Sequence of chain 1.A:
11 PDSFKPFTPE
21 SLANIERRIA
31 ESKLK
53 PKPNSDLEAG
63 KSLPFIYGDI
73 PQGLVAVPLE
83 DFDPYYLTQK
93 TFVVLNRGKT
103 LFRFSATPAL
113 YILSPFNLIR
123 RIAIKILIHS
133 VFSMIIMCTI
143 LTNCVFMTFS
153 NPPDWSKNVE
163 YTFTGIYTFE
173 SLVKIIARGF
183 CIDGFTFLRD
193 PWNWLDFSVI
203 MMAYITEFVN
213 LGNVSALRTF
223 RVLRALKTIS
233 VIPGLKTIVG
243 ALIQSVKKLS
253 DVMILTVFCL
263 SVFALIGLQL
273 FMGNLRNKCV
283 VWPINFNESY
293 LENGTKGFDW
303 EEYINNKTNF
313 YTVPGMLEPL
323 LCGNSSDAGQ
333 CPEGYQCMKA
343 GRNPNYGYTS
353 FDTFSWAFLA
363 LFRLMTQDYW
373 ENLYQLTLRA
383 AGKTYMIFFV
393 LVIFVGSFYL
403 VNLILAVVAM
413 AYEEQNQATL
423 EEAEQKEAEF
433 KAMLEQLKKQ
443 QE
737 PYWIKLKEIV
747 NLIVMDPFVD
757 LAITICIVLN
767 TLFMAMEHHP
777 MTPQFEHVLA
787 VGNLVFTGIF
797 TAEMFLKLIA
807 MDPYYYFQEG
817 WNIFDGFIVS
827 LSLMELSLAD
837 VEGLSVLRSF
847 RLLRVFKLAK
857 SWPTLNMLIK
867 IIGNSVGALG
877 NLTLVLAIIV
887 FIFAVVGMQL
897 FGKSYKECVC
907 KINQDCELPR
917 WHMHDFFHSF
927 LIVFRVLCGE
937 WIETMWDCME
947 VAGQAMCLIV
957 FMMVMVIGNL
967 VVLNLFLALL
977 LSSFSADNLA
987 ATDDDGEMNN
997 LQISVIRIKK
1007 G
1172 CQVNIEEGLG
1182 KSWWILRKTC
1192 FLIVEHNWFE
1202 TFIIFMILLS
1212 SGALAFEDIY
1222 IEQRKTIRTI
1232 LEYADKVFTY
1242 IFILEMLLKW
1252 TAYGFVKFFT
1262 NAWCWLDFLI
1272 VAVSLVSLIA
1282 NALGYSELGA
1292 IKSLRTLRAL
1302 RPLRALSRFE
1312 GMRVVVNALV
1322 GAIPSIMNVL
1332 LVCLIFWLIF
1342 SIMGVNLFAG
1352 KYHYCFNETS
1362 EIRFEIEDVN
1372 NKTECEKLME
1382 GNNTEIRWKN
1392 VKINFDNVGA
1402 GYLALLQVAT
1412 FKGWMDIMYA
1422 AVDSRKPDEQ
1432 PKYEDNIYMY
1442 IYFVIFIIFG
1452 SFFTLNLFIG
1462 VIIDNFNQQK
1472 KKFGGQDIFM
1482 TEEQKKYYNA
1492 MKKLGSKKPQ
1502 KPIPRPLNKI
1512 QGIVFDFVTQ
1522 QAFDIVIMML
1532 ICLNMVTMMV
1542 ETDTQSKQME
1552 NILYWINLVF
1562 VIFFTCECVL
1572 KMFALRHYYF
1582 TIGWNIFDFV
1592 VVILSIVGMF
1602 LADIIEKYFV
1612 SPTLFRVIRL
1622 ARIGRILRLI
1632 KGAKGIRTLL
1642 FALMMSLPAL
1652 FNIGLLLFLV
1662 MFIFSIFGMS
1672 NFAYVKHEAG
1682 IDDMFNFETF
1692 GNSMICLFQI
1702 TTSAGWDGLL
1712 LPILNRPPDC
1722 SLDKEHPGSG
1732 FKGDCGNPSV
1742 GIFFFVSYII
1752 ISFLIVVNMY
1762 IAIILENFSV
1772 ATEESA

Binding-site contacts:
Ligand atom CAD contacts residue PHE1260 of chain 1.A at 4.2 Å (hydrophobic).
Ligand atom CAD contacts residue THR1261 of chain 1.A at 3.9 Å.
Ligand atom CAV contacts residue THR1261 of chain 1.A at 4.1 Å.
Ligand atom CAJ contacts residue LEU1270 of chain 1.A at 4.5 Å (hydrophobic).
Ligand atom CAJ contacts residue TRP1266 of chain 1.A at 4.0 Å (hydrophobic).
Ligand atom CAE contacts residue TRP1266 of chain 1.A at 3.4 Å (hydrophobic).
Ligand atom CAR contacts residue THR1261 of chain 1.A at 4.5 Å.
Ligand atom CAD contacts residue ASN1262 of chain 1.A at 3.6 Å.
Ligand atom OAW contacts residue THR1261 of chain 1.A at 4.1 Å.
Ligand atom CBC contacts residue THR1261 of chain 1.A at 4.5 Å.
Ligand atom CAD contacts residue ALA1263 of chain 1.A at 3.9 Å (hydrophobic).
Ligand atom CAD contacts residue TRP1266 of chain 1.A at 4.4 Å (hydrophobic).

This protein binds this small molecule.
Small molecule (SMILES): CC(C)CCC[C@@H](C)[C@H]1CC[C@H]2[C@@H]3CC=C4C[C@@H](OC(=O)CCC(=O)O)CC[C@]4(C)[C@H]3CC[C@]12C